The small molecule below binds the protein below.
Small molecule (SMILES): Nc1nc2c(ncn2[C@@H]2O[C@H](CO[P](=O)(O)OP(=O)(O)O)[C@@H](OP(=O)(O)O)[C@H]2O)c(=O)[nH]1

Sequence of chain 1.A:
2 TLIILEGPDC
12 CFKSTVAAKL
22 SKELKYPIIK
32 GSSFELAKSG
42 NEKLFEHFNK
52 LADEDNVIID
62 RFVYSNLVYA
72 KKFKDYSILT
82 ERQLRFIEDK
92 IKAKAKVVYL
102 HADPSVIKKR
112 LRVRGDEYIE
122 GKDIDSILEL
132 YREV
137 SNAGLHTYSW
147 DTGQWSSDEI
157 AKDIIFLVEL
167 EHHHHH

Binding-site contacts:
Ligand atom O3B contacts residue MG1 of chain 1.D at 2.2 Å.
Ligand atom O3B contacts residue SER15 of chain 1.A at 3.0 Å (h-bond).
Ligand atom PB contacts residue CYS11 of chain 1.A at 3.6 Å.
Ligand atom N1 contacts residue PHE13 of chain 1.A at 3.7 Å.
Ligand atom C2 contacts residue PHE13 of chain 1.A at 3.7 Å (hydrophobic).
Ligand atom N9 contacts residue PHE13 of chain 1.A at 3.4 Å.
Ligand atom O1B contacts residue CYS11 of chain 1.A at 2.8 Å (h-bond).
Ligand atom O1A contacts residue SER15 of chain 1.A at 3.2 Å (h-bond).
Ligand atom C6 contacts residue PHE13 of chain 1.A at 3.6 Å (hydrophobic).
Ligand atom O2B contacts residue LYS14 of chain 1.A at 2.7 Å (salt-bridge).
Ligand atom C2' contacts residue THR16 of chain 1.A at 3.7 Å.
Ligand atom O6 contacts residue SER152 of chain 1.A at 3.1 Å.
Ligand atom N7 contacts residue SER153 of chain 1.A at 3.0 Å (h-bond).
Ligand atom C8 contacts residue PHE13 of chain 1.A at 3.5 Å (hydrophobic).
Ligand atom C4 contacts residue PHE13 of chain 1.A at 3.2 Å (hydrophobic).
Ligand atom O2A contacts residue SER15 of chain 1.A at 3.9 Å.
Ligand atom O1B contacts residue MG1 of chain 1.D at 3.7 Å.
Ligand atom O2B contacts residue CYS12 of chain 1.A at 3.2 Å (h-bond).
Ligand atom O3A contacts residue PHE13 of chain 1.A at 3.6 Å.
Ligand atom O1A contacts residue THR16 of chain 1.A at 2.7 Å (h-bond).
Ligand atom N7 contacts residue PHE13 of chain 1.A at 3.6 Å.
Ligand atom N7 contacts residue THR16 of chain 1.A at 3.9 Å.
Ligand atom PA contacts residue THR16 of chain 1.A at 3.5 Å.
Ligand atom O6 contacts residue SER153 of chain 1.A at 3.1 Å (h-bond).
Ligand atom O1A contacts residue LYS14 of chain 1.A at 3.4 Å (salt-bridge).
Ligand atom O2B contacts residue CYS11 of chain 1.A at 3.8 Å.
Ligand atom O1B contacts residue ASP10 of chain 1.A at 3.8 Å.
Ligand atom O5' contacts residue THR16 of chain 1.A at 3.4 Å (h-bond).
Ligand atom O2B contacts residue SER15 of chain 1.A at 3.9 Å.
Ligand atom PB contacts residue LYS14 of chain 1.A at 3.8 Å.
Ligand atom N3 contacts residue PHE13 of chain 1.A at 3.5 Å.
Ligand atom PB contacts residue MG1 of chain 1.D at 3.5 Å.
Ligand atom PB contacts residue CYS12 of chain 1.A at 3.9 Å.
Ligand atom C5 contacts residue PHE13 of chain 1.A at 3.5 Å (hydrophobic).
Ligand atom O3A contacts residue CYS11 of chain 1.A at 3.7 Å.
Ligand atom PA contacts residue PHE13 of chain 1.A at 3.9 Å.
Ligand atom O2B contacts residue PHE13 of chain 1.A at 3.3 Å (h-bond).
Ligand atom O4' contacts residue PHE13 of chain 1.A at 3.6 Å.
Ligand atom C8 contacts residue THR16 of chain 1.A at 3.4 Å.
Ligand atom O1A contacts residue PHE13 of chain 1.A at 3.0 Å.